Sequence of chain 2.A:
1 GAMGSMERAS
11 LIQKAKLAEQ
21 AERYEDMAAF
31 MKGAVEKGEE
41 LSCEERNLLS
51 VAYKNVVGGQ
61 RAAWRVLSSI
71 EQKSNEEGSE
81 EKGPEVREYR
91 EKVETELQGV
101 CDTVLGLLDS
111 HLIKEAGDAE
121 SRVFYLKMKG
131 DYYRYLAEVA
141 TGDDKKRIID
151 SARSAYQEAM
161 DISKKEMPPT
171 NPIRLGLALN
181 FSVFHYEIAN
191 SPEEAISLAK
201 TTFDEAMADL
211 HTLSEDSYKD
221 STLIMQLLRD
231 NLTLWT

The protein below binds the small molecule below.
Small molecule (SMILES): CC(C)[C@H](NC(=O)[C@@H](NC(=O)[C@H](C)NC(=O)[C@@H]1CCCN1C(=O)[C@@H](N)Cc1ccccc1)[C@@H](C)OP(=O)(O)O)C(=O)O

Binding-site contacts:
Ligand atom CG contacts residue VAL183 of chain 2.A at 3.9 Å (hydrophobic).
Ligand atom CA contacts residue LEU179 of chain 2.A at 3.7 Å (hydrophobic).
Ligand atom C contacts residue ASN180 of chain 2.A at 3.6 Å.
Ligand atom CG1 contacts residue LEU179 of chain 2.A at 3.9 Å (hydrophobic).
Ligand atom O1P contacts residue ARG61 of chain 2.A at 3.0 Å (salt-bridge).
Ligand atom CB contacts residue ASN231 of chain 2.A at 3.6 Å.
Ligand atom O contacts residue LYS54 of chain 2.A at 3.4 Å (salt-bridge).
Ligand atom CA contacts residue ASN180 of chain 2.A at 3.3 Å.
Ligand atom O contacts residue LYS127 of chain 2.A at 2.9 Å (salt-bridge).
Ligand atom C contacts residue LYS127 of chain 2.A at 3.8 Å.
Ligand atom OXT contacts residue O3O1 of chain 2.F at 3.5 Å.
Ligand atom O contacts residue ASN180 of chain 2.A at 2.9 Å (h-bond).
Ligand atom O contacts residue LEU179 of chain 2.A at 3.4 Å.
Ligand atom P contacts residue ARG134 of chain 2.A at 3.8 Å.
Ligand atom CG1 contacts residue LEU227 of chain 2.A at 3.5 Å (hydrophobic).
Ligand atom O3P contacts residue ARG134 of chain 2.A at 2.8 Å (salt-bridge).
Ligand atom CG2 contacts residue ARG134 of chain 2.A at 3.9 Å.
Ligand atom CB contacts residue ARG65 of chain 2.A at 3.9 Å.
Ligand atom P contacts residue ARG61 of chain 2.A at 3.6 Å.
Ligand atom CB contacts residue ASN180 of chain 2.A at 3.3 Å.
Ligand atom CB contacts residue VAL183 of chain 2.A at 3.8 Å (hydrophobic).
Ligand atom O3P contacts residue TYR135 of chain 2.A at 2.6 Å (h-bond).
Ligand atom CB contacts residue ASN231 of chain 2.A at 3.6 Å.
Ligand atom O1P contacts residue LYS54 of chain 2.A at 3.4 Å (salt-bridge).
Ligand atom CG2 contacts residue O3O1 of chain 2.F at 3.9 Å.
Ligand atom P contacts residue TYR135 of chain 2.A at 3.8 Å.
Ligand atom N contacts residue ASN180 of chain 2.A at 3.0 Å (h-bond).
Ligand atom O contacts residue ASN231 of chain 2.A at 3.0 Å (h-bond).
Ligand atom CG2 contacts residue GLY176 of chain 2.A at 3.6 Å.
Ligand atom CA contacts residue ASN231 of chain 2.A at 3.6 Å.
Ligand atom C contacts residue ASN231 of chain 2.A at 3.7 Å.
Ligand atom OXT contacts residue LYS54 of chain 2.A at 3.6 Å.
Ligand atom CA contacts residue ASN231 of chain 2.A at 3.8 Å.
Ligand atom CG2 contacts residue VAL183 of chain 2.A at 3.7 Å (hydrophobic).
Ligand atom C contacts residue ASN231 of chain 2.A at 3.9 Å.
Ligand atom O contacts residue VAL183 of chain 2.A at 3.6 Å.
Ligand atom CG2 contacts residue ASN180 of chain 2.A at 3.7 Å.
Ligand atom N contacts residue ASN231 of chain 2.A at 2.9 Å (h-bond).
Ligand atom O2P contacts residue ARG134 of chain 2.A at 2.8 Å (salt-bridge).
Ligand atom O2P contacts residue ARG61 of chain 2.A at 3.0 Å (salt-bridge).